Binding-site contacts:
Ligand atom C3 contacts residue ASN80 of chain 1.C at 3.9 Å.
Ligand atom C7 contacts residue ASN80 of chain 1.C at 3.0 Å.
Ligand atom C6 contacts residue ASN80 of chain 1.C at 4.5 Å.
Ligand atom C8 contacts residue LEU79 of chain 1.C at 3.7 Å (hydrophobic).
Ligand atom C8 contacts residue PRO78 of chain 1.C at 4.2 Å (hydrophobic).
Ligand atom C7 contacts residue LEU79 of chain 1.C at 4.3 Å (hydrophobic).
Ligand atom C4 contacts residue ASN80 of chain 1.C at 4.2 Å.
Ligand atom O7 contacts residue ASN80 of chain 1.C at 2.9 Å (h-bond).
Ligand atom O5 contacts residue ASN80 of chain 1.C at 2.2 Å (h-bond).
Ligand atom C5 contacts residue ASN80 of chain 1.C at 3.5 Å.
Ligand atom C5 contacts residue HIS119 of chain 1.C at 3.7 Å.
Ligand atom C1 contacts residue HIS119 of chain 1.C at 3.9 Å.
Ligand atom O7 contacts residue LEU79 of chain 1.C at 4.2 Å.
Ligand atom O5 contacts residue HIS119 of chain 1.C at 3.3 Å.
Ligand atom C8 contacts residue ASN80 of chain 1.C at 3.7 Å.
Ligand atom O6 contacts residue HIS119 of chain 1.C at 3.6 Å.
Ligand atom C6 contacts residue HIS119 of chain 1.C at 3.8 Å.
Ligand atom C2 contacts residue ASN80 of chain 1.C at 2.8 Å.
Ligand atom N2 contacts residue ASN80 of chain 1.C at 3.3 Å (h-bond).
Ligand atom C1 contacts residue ASN80 of chain 1.C at 1.5 Å.

A protein and the small-molecule ligand that binds it are described below.
Small molecule (SMILES): CC(=O)N[C@H]1[C@H](O[C@H]2[C@H](O)[C@@H](NC(C)=O)CO[C@@H]2CO)O[C@H](CO)[C@@H](O)[C@@H]1O

Sequence of chain 1.C:
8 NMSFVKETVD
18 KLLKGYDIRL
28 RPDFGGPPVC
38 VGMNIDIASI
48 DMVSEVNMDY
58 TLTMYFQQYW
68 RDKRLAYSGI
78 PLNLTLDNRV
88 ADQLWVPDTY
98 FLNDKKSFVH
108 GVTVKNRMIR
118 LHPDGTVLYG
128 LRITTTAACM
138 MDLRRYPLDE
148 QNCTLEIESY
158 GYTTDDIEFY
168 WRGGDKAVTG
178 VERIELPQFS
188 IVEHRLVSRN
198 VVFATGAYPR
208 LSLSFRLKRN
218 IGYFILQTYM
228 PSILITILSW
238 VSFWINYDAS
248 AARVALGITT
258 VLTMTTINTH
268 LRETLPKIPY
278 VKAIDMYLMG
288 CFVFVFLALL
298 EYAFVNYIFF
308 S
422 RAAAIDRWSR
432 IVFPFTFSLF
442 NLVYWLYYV